This protein binds this small molecule.
Small molecule (SMILES): COC(=O)[C@H]1C[C@]2(CN1)C(=O)Nc1ccccc12

Binding-site contacts:
Ligand atom C3 contacts residue ASP36 of chain 1.A at 3.6 Å.
Ligand atom C18 contacts residue GLY38 of chain 1.A at 3.7 Å.
Ligand atom C7 contacts residue GLY38 of chain 1.A at 3.5 Å.
Ligand atom C7 contacts residue ASP36 of chain 1.A at 3.2 Å.
Ligand atom C5 contacts residue TRP119 of chain 1.A at 4.1 Å (hydrophobic).
Ligand atom N10 contacts residue ASP232 of chain 1.A at 2.9 Å (salt-bridge).
Ligand atom C1 contacts residue ASP36 of chain 1.A at 4.1 Å.
Ligand atom C5 contacts residue PHE112 of chain 1.A at 3.9 Å (hydrophobic).
Ligand atom C5 contacts residue LEU34 of chain 1.A at 3.5 Å (hydrophobic).
Ligand atom C13 contacts residue GLY234 of chain 1.A at 3.3 Å.
Ligand atom N10 contacts residue GLY234 of chain 1.A at 4.1 Å.
Ligand atom C6 contacts residue PHE112 of chain 1.A at 4.0 Å (hydrophobic).
Ligand atom C8 contacts residue TRP119 of chain 1.A at 4.2 Å (hydrophobic).
Ligand atom C9 contacts residue ASP232 of chain 1.A at 4.0 Å.
Ligand atom O11 contacts residue GLY38 of chain 1.A at 3.1 Å (h-bond).
Ligand atom C4 contacts residue TYR75 of chain 1.A at 3.6 Å (hydrophobic).
Ligand atom N16 contacts residue TYR75 of chain 1.A at 3.5 Å.
Ligand atom C9 contacts residue GLY38 of chain 1.A at 3.1 Å.
Ligand atom C3 contacts residue LEU34 of chain 1.A at 3.8 Å (hydrophobic).
Ligand atom O11 contacts residue TYR75 of chain 1.A at 3.9 Å.
Ligand atom C17 contacts residue TYR75 of chain 1.A at 3.8 Å (hydrophobic).
Ligand atom O12 contacts residue GLY38 of chain 1.A at 3.4 Å (h-bond).
Ligand atom C6 contacts residue GLN77 of chain 1.A at 4.1 Å.
Ligand atom C4 contacts residue ASP36 of chain 1.A at 3.8 Å.
Ligand atom C14 contacts residue TYR75 of chain 1.A at 3.9 Å (hydrophobic).
Ligand atom C13 contacts residue ASP232 of chain 1.A at 3.6 Å.
Ligand atom C13 contacts residue THR235 of chain 1.A at 4.0 Å.
Ligand atom N16 contacts residue GLN77 of chain 1.A at 3.4 Å (h-bond).
Ligand atom C3 contacts residue ILE122 of chain 1.A at 4.0 Å (hydrophobic).
Ligand atom C7 contacts residue ASP232 of chain 1.A at 4.0 Å.
Ligand atom C18 contacts residue TYR202 of chain 1.A at 4.1 Å (hydrophobic).
Ligand atom O15 contacts residue TYR75 of chain 1.A at 3.9 Å.
Ligand atom C13 contacts residue ASP36 of chain 1.A at 3.3 Å.
Ligand atom C2 contacts residue ASP36 of chain 1.A at 3.9 Å.
Ligand atom C7 contacts residue SER39 of chain 1.A at 4.1 Å.
Ligand atom C17 contacts residue GLN77 of chain 1.A at 4.2 Å.
Ligand atom O12 contacts residue ASP232 of chain 1.A at 3.2 Å (salt-bridge).
Ligand atom N10 contacts residue ASP36 of chain 1.A at 2.8 Å (salt-bridge).
Ligand atom C6 contacts residue TYR75 of chain 1.A at 4.2 Å (hydrophobic).
Ligand atom C8 contacts residue PHE112 of chain 1.A at 3.7 Å (hydrophobic).

Sequence of chain 1.A:
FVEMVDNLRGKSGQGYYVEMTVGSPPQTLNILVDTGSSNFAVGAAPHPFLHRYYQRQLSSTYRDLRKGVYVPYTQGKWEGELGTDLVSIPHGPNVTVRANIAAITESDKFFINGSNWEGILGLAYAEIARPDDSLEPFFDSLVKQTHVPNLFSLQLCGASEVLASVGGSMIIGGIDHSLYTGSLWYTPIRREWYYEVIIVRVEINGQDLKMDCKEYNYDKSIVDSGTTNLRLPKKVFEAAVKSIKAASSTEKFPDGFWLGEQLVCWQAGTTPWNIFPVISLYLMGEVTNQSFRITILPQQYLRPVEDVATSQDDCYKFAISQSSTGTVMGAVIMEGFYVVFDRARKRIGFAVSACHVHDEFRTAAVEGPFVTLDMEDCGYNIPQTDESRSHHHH